Binding-site contacts:
Ligand atom C08 contacts residue VAL128 of chain 6.A at 3.5 Å (hydrophobic).
Ligand atom C09 contacts residue VAL128 of chain 1.A at 4.1 Å (hydrophobic).
Ligand atom C05 contacts residue LEU171 of chain 1.A at 3.7 Å (hydrophobic).
Ligand atom O11 contacts residue VAL128 of chain 1.A at 2.7 Å.
Ligand atom O03 contacts residue 9EQ1 of chain 6.B at 1.1 Å (h-bond).
Ligand atom C10 contacts residue 9EQ1 of chain 6.B at 0.5 Å.
Ligand atom C02 contacts residue 9EQ1 of chain 6.B at 0.4 Å.
Ligand atom O06 contacts residue LEU171 of chain 6.A at 3.7 Å.
Ligand atom O03 contacts residue LEU171 of chain 6.A at 4.3 Å.
Ligand atom C09 contacts residue VAL128 of chain 6.A at 3.0 Å (hydrophobic).
Ligand atom C04 contacts residue LEU171 of chain 6.A at 4.0 Å (hydrophobic).
Ligand atom C02 contacts residue VAL128 of chain 1.A at 4.2 Å (hydrophobic).
Ligand atom C08 contacts residue ILE130 of chain 1.A at 4.1 Å (hydrophobic).
Ligand atom C05 contacts residue LEU171 of chain 6.A at 4.0 Å (hydrophobic).
Ligand atom C02 contacts residue LEU171 of chain 6.A at 3.9 Å (hydrophobic).
Ligand atom C07 contacts residue LEU171 of chain 1.A at 4.3 Å (hydrophobic).
Ligand atom O06 contacts residue LEU171 of chain 1.A at 3.6 Å.
Ligand atom C01 contacts residue 9EQ1 of chain 6.B at 0.8 Å.
Ligand atom C04 contacts residue 9EQ1 of chain 6.B at 0.1 Å.
Ligand atom C07 contacts residue VAL128 of chain 6.A at 4.2 Å (hydrophobic).
Ligand atom C04 contacts residue LEU171 of chain 1.A at 4.0 Å (hydrophobic).
Ligand atom C01 contacts residue LEU137 of chain 6.A at 4.4 Å (hydrophobic).
Ligand atom O11 contacts residue 9EQ1 of chain 6.B at 0.9 Å.
Ligand atom C01 contacts residue LEU171 of chain 6.A at 3.7 Å (hydrophobic).
Ligand atom C10 contacts residue VAL128 of chain 6.A at 3.4 Å (hydrophobic).
Ligand atom C10 contacts residue ILE130 of chain 1.A at 4.3 Å (hydrophobic).
Ligand atom C10 contacts residue VAL128 of chain 1.A at 3.4 Å (hydrophobic).
Ligand atom O06 contacts residue 9EQ1 of chain 6.B at 1.1 Å (h-bond).
Ligand atom C07 contacts residue 9EQ1 of chain 6.B at 0.8 Å.
Ligand atom O11 contacts residue VAL128 of chain 6.A at 3.7 Å.
Ligand atom C08 contacts residue 9EQ1 of chain 6.B at 1.1 Å.
Ligand atom C04 contacts residue VAL128 of chain 1.A at 4.1 Å (hydrophobic).
Ligand atom C09 contacts residue 9EQ1 of chain 6.B at 0.9 Å.
Ligand atom C02 contacts residue LEU171 of chain 1.A at 4.1 Å (hydrophobic).
Ligand atom C05 contacts residue 9EQ1 of chain 6.B at 0.4 Å.
Ligand atom O03 contacts residue LEU171 of chain 1.A at 3.5 Å.
Ligand atom C04 contacts residue VAL128 of chain 6.A at 4.2 Å (hydrophobic).
Ligand atom C08 contacts residue LEU137 of chain 1.A at 4.3 Å (hydrophobic).
Ligand atom O11 contacts residue ILE130 of chain 6.A at 3.8 Å.
Ligand atom C09 contacts residue ILE130 of chain 1.A at 3.5 Å (hydrophobic).

Sequence of chain 1.A:
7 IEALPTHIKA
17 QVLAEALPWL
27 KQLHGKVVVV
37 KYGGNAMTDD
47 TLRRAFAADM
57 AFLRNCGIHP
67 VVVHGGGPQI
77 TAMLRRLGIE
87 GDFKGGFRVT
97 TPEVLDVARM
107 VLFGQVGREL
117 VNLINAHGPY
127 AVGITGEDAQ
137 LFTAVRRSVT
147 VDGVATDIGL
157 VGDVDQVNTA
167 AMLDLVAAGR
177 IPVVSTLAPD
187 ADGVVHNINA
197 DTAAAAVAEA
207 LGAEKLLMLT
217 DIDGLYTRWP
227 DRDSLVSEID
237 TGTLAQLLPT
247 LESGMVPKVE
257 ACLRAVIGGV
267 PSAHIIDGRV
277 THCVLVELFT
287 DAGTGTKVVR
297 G

This small molecule binds to this protein.
Small molecule (SMILES): CC(=O)c1c(O)cccc1O

Sequence of chain 6.A:
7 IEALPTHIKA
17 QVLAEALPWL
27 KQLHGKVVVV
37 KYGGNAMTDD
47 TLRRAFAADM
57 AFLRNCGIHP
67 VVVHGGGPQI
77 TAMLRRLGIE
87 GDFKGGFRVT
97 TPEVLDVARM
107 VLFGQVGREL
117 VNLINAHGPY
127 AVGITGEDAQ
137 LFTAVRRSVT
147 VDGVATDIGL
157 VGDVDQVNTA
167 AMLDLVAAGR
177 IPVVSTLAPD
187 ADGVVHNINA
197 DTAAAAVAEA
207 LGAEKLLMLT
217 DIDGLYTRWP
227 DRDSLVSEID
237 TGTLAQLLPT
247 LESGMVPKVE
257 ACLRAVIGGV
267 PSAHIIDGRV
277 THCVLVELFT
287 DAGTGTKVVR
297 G